Sequence of chain 1.E:
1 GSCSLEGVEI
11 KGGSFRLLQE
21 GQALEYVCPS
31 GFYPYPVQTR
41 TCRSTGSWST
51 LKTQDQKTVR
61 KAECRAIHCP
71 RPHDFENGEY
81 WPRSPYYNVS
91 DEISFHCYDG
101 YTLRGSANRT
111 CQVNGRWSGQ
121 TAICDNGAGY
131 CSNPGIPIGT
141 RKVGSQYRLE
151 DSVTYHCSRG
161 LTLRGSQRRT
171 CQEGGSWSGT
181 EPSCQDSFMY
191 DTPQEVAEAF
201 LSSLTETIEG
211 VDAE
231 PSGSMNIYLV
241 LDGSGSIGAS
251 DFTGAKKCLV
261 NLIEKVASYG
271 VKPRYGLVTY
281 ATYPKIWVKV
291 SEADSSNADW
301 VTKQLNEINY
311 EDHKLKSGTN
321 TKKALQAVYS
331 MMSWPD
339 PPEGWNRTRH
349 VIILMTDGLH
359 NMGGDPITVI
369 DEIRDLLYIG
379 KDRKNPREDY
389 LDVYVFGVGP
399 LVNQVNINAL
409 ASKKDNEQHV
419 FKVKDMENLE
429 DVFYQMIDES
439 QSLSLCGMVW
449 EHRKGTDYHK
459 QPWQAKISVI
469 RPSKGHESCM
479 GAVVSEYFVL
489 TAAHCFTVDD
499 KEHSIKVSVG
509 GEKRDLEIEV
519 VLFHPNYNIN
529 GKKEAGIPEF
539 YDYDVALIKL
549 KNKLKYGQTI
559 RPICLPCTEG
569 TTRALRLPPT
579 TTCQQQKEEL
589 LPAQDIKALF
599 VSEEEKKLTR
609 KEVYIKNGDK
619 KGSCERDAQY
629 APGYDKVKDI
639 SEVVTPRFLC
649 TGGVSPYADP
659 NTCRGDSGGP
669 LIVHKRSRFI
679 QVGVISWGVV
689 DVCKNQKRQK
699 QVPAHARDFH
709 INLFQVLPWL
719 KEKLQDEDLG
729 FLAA

The protein below binds the small molecule below.
Small molecule (SMILES): CC(=O)N[C@@H]1[C@@H](O)[C@H](O)[C@@H](CO)O[C@H]1O

Binding-site contacts:
Ligand atom C4 contacts residue ASN88 of chain 1.E at 4.2 Å.
Ligand atom O7 contacts residue TYR86 of chain 1.E at 3.3 Å (h-bond).
Ligand atom N2 contacts residue TYR86 of chain 1.E at 3.0 Å.
Ligand atom C3 contacts residue ASN88 of chain 1.E at 3.8 Å.
Ligand atom C2 contacts residue TYR86 of chain 1.E at 3.8 Å (hydrophobic).
Ligand atom C7 contacts residue ASN88 of chain 1.E at 4.0 Å.
Ligand atom C6 contacts residue ALA66 of chain 1.E at 4.1 Å (hydrophobic).
Ligand atom N2 contacts residue ASN88 of chain 1.E at 3.0 Å (h-bond).
Ligand atom C1 contacts residue TYR86 of chain 1.E at 3.9 Å (hydrophobic).
Ligand atom C7 contacts residue TYR86 of chain 1.E at 3.8 Å (hydrophobic).
Ligand atom O3 contacts residue TYR86 of chain 1.E at 3.5 Å (h-bond).
Ligand atom C8 contacts residue ASN88 of chain 1.E at 4.1 Å.
Ligand atom C1 contacts residue ASN88 of chain 1.E at 1.4 Å.
Ligand atom C5 contacts residue ASN88 of chain 1.E at 3.6 Å.
Ligand atom C3 contacts residue TYR86 of chain 1.E at 3.4 Å (hydrophobic).
Ligand atom O5 contacts residue ASN88 of chain 1.E at 2.4 Å (h-bond).
Ligand atom C2 contacts residue ASN88 of chain 1.E at 2.5 Å.